Sequence of chain 1.F:
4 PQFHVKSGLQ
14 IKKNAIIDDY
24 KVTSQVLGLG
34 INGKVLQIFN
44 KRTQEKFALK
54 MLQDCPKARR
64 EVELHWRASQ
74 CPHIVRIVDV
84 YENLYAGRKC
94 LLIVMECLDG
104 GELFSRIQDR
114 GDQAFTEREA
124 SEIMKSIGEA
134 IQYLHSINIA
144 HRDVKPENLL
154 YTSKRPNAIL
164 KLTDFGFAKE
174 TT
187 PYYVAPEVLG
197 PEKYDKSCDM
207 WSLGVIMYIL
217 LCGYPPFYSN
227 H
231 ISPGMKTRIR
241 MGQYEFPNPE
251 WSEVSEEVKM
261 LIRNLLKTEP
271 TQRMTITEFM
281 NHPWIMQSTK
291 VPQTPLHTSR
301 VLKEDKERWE

Binding-site contacts:
Ligand atom C11 contacts residue LEU30 of chain 1.F at 3.4 Å (hydrophobic).
Ligand atom N20 contacts residue HIS68 of chain 1.F at 3.7 Å.
Ligand atom C19 contacts residue THR166 of chain 1.F at 3.1 Å.
Ligand atom C7 contacts residue LEU30 of chain 1.F at 3.3 Å (hydrophobic).
Ligand atom N23 contacts residue LEU101 of chain 1.F at 3.1 Å (h-bond).
Ligand atom N20 contacts residue THR166 of chain 1.F at 3.0 Å (h-bond).
Ligand atom C16 contacts residue LEU153 of chain 1.F at 3.8 Å (hydrophobic).
Ligand atom C4 contacts residue ASP102 of chain 1.F at 3.7 Å.
Ligand atom C6 contacts residue LYS53 of chain 1.F at 3.3 Å.
Ligand atom C13 contacts residue VAL38 of chain 1.F at 3.6 Å (hydrophobic).
Ligand atom O26 contacts residue LEU30 of chain 1.F at 3.6 Å.
Ligand atom C17 contacts residue LEU153 of chain 1.F at 3.5 Å (hydrophobic).
Ligand atom C10 contacts residue GLU99 of chain 1.F at 3.5 Å.
Ligand atom N22 contacts residue LYS53 of chain 1.F at 2.9 Å (salt-bridge).
Ligand atom N25 contacts residue VAL38 of chain 1.F at 3.8 Å.
Ligand atom O26 contacts residue LEU101 of chain 1.F at 3.1 Å (h-bond).
Ligand atom C10 contacts residue ALA51 of chain 1.F at 3.7 Å (hydrophobic).
Ligand atom C4 contacts residue LEU101 of chain 1.F at 3.3 Å (hydrophobic).
Ligand atom N20 contacts residue ASP167 of chain 1.F at 3.7 Å.
Ligand atom C6 contacts residue ASP167 of chain 1.F at 3.3 Å.
Ligand atom N23 contacts residue LEU30 of chain 1.F at 3.8 Å.
Ligand atom C3 contacts residue LEU30 of chain 1.F at 4.0 Å (hydrophobic).
Ligand atom C11 contacts residue LEU153 of chain 1.F at 4.0 Å (hydrophobic).
Ligand atom N24 contacts residue VAL38 of chain 1.F at 4.0 Å.
Ligand atom N24 contacts residue THR166 of chain 1.F at 2.9 Å (h-bond).
Ligand atom C19 contacts residue ASP167 of chain 1.F at 3.7 Å.
Ligand atom N23 contacts residue ALA51 of chain 1.F at 3.8 Å.
Ligand atom N23 contacts residue GLU99 of chain 1.F at 3.3 Å (salt-bridge).
Ligand atom C12 contacts residue LEU30 of chain 1.F at 3.6 Å (hydrophobic).
Ligand atom N21 contacts residue LEU101 of chain 1.F at 3.3 Å (h-bond).
Ligand atom N21 contacts residue LEU30 of chain 1.F at 3.4 Å.
Ligand atom C7 contacts residue LEU153 of chain 1.F at 3.2 Å (hydrophobic).
Ligand atom C17 contacts residue LEU30 of chain 1.F at 3.5 Å (hydrophobic).
Ligand atom C12 contacts residue LEU101 of chain 1.F at 3.4 Å (hydrophobic).
Ligand atom C5 contacts residue VAL38 of chain 1.F at 3.9 Å (hydrophobic).
Ligand atom C13 contacts residue THR166 of chain 1.F at 3.8 Å.
Ligand atom N22 contacts residue ASP167 of chain 1.F at 3.4 Å.
Ligand atom N20 contacts residue MET98 of chain 1.F at 3.2 Å (h-bond).
Ligand atom N23 contacts residue CYS100 of chain 1.F at 3.7 Å.
Ligand atom C8 contacts residue VAL38 of chain 1.F at 4.0 Å (hydrophobic).

The protein below binds the small molecule below.
Small molecule (SMILES): Nc1nccc(Nc2cc(-c3cc4ccccc4o3)c3[nH]ncc3c2)n1